Binding-site contacts:
Ligand atom O7 contacts residue ASN65 of chain 2.A at 3.9 Å.
Ligand atom C3 contacts residue TRP357 of chain 2.A at 3.9 Å (hydrophobic).
Ligand atom N2 contacts residue TRP357 of chain 2.A at 3.5 Å (h-bond).
Ligand atom O5 contacts residue TRP357 of chain 2.A at 4.3 Å.
Ligand atom C5 contacts residue ASN65 of chain 2.A at 3.7 Å.
Ligand atom C3 contacts residue ASN65 of chain 2.A at 3.8 Å.
Ligand atom C8 contacts residue TRP357 of chain 2.A at 3.3 Å (hydrophobic).
Ligand atom N2 contacts residue ASN65 of chain 2.A at 2.9 Å (h-bond).
Ligand atom C4 contacts residue ASN65 of chain 2.A at 4.3 Å.
Ligand atom O5 contacts residue ASN65 of chain 2.A at 2.4 Å (h-bond).
Ligand atom C1 contacts residue TRP357 of chain 2.A at 3.7 Å (hydrophobic).
Ligand atom O3 contacts residue TRP357 of chain 2.A at 4.4 Å.
Ligand atom C5 contacts residue TRP357 of chain 2.A at 4.0 Å (hydrophobic).
Ligand atom C2 contacts residue TRP357 of chain 2.A at 4.2 Å (hydrophobic).
Ligand atom C7 contacts residue ASN65 of chain 2.A at 3.7 Å.
Ligand atom C2 contacts residue ASN65 of chain 2.A at 2.5 Å.
Ligand atom C7 contacts residue TRP357 of chain 2.A at 3.9 Å (hydrophobic).
Ligand atom C1 contacts residue ASN65 of chain 2.A at 1.5 Å.

A small-molecule ligand and the protein it binds are described below.
Small molecule (SMILES): CC(=O)N[C@@H]1[C@@H](O)[C@H](O)[C@@H](CO)O[C@H]1O

Sequence of chain 2.A:
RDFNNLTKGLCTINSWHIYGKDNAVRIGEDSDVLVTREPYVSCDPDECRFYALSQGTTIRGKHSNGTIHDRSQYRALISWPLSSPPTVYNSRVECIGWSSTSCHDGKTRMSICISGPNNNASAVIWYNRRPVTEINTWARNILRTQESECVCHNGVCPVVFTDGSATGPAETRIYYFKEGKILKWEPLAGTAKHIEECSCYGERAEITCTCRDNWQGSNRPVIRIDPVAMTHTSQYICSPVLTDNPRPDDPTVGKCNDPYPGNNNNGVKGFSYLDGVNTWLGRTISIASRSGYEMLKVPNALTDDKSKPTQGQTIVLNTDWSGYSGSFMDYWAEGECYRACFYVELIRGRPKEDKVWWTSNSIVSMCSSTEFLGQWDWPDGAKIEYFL